Sequence of chain 1.H:
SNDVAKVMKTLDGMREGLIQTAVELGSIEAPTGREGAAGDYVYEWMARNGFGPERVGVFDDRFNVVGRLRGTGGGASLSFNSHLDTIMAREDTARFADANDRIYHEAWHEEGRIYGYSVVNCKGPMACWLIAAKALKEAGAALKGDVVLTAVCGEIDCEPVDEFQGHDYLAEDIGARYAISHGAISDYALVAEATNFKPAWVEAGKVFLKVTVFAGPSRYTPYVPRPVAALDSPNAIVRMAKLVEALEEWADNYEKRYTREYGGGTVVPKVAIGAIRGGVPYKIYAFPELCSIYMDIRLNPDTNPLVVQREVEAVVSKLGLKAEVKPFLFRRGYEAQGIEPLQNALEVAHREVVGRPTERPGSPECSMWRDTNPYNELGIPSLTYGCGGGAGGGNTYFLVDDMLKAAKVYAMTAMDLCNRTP

Sequence of chain 1.G:
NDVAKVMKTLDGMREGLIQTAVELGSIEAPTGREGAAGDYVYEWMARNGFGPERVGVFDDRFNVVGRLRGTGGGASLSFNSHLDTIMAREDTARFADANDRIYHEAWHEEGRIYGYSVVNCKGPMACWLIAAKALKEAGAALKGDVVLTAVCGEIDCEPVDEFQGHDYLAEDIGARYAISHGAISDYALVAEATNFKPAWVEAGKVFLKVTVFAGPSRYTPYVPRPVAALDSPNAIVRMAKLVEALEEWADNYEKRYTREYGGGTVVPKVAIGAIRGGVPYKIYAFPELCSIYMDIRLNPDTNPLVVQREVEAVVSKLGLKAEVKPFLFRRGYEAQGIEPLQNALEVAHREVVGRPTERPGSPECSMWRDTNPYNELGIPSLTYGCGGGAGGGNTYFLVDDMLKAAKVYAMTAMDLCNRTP

Binding-site contacts:
Ligand atom O11 contacts residue MET371 of chain 1.H at 3.5 Å (h-bond).
Ligand atom O14 contacts residue HIS86 of chain 1.H at 3.1 Å (h-bond).
Ligand atom O11 contacts residue ZN1 of chain 1.BA at 3.2 Å.
Ligand atom O14 contacts residue ZN1 of chain 1.BA at 2.0 Å.
Ligand atom C04 contacts residue ASN124 of chain 1.H at 3.8 Å.
Ligand atom O08 contacts residue ILE90 of chain 1.H at 3.0 Å.
Ligand atom O11 contacts residue GLU196 of chain 1.H at 3.5 Å (salt-bridge).
Ligand atom C10 contacts residue ARG373 of chain 1.H at 3.2 Å.
Ligand atom O14 contacts residue GLU196 of chain 1.H at 3.4 Å (salt-bridge).
Ligand atom N13 contacts residue GLU158 of chain 1.H at 3.0 Å (salt-bridge).
Ligand atom C02 contacts residue GLU158 of chain 1.H at 3.7 Å.
Ligand atom N13 contacts residue TYR223 of chain 1.G at 3.7 Å.
Ligand atom O12 contacts residue ARG373 of chain 1.H at 3.9 Å.
Ligand atom N13 contacts residue ZN1 of chain 1.BA at 3.8 Å.
Ligand atom N13 contacts residue TRP372 of chain 1.H at 3.1 Å (h-bond).
Ligand atom C10 contacts residue ZN1 of chain 1.BA at 3.2 Å.
Ligand atom O14 contacts residue GLU158 of chain 1.H at 2.9 Å (salt-bridge).
Ligand atom N13 contacts residue ARG373 of chain 1.H at 3.9 Å.
Ligand atom O12 contacts residue ASN124 of chain 1.H at 3.3 Å (h-bond).
Ligand atom C05 contacts residue ASN124 of chain 1.H at 3.6 Å.
Ligand atom C10 contacts residue ASN124 of chain 1.H at 3.5 Å.
Ligand atom C06 contacts residue ASN124 of chain 1.H at 3.7 Å.
Ligand atom O08 contacts residue GLY395 of chain 1.H at 3.3 Å.
Ligand atom C01 contacts residue ZN1 of chain 1.BA at 3.3 Å.
Ligand atom C06 contacts residue ZN1 of chain 1.BA at 3.6 Å.
Ligand atom C04 contacts residue TYR223 of chain 1.G at 3.8 Å (hydrophobic).
Ligand atom O09 contacts residue TYR223 of chain 1.G at 3.3 Å.
Ligand atom N07 contacts residue TYR223 of chain 1.G at 3.6 Å.
Ligand atom C01 contacts residue GLU158 of chain 1.H at 3.6 Å.
Ligand atom O09 contacts residue TYR288 of chain 1.G at 3.3 Å.
Ligand atom C03 contacts residue TYR223 of chain 1.G at 3.7 Å (hydrophobic).
Ligand atom C02 contacts residue ASP160 of chain 1.H at 3.9 Å.
Ligand atom C05 contacts residue TYR223 of chain 1.G at 3.8 Å (hydrophobic).
Ligand atom O12 contacts residue ZN1 of chain 1.BA at 3.7 Å.
Ligand atom C02 contacts residue ILE159 of chain 1.H at 3.9 Å (hydrophobic).
Ligand atom N07 contacts residue ILE90 of chain 1.H at 3.3 Å.
Ligand atom C01 contacts residue ASN124 of chain 1.H at 3.9 Å.
Ligand atom O11 contacts residue ARG373 of chain 1.H at 1.9 Å (salt-bridge).
Ligand atom C04 contacts residue ILE90 of chain 1.H at 3.6 Å (hydrophobic).
Ligand atom O14 contacts residue ASN124 of chain 1.H at 2.9 Å (h-bond).

This small molecule binds to this protein.
Small molecule (SMILES): N[C@@]1(O)CC=C([N+](=O)[O-])C=C1C(=O)O